Sequence of chain 2.E:
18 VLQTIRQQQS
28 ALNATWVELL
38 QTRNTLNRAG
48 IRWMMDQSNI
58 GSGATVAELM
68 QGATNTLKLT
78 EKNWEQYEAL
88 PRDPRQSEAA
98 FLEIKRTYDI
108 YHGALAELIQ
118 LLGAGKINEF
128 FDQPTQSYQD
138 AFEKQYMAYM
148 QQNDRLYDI

Sequence of chain 1.E:
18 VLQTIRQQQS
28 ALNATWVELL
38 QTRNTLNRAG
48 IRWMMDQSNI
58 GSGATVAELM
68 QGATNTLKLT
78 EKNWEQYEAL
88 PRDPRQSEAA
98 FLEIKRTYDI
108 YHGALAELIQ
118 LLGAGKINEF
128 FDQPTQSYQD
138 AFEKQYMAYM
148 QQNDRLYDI

Binding-site contacts:
Ligand atom OG contacts residue ASN44 of chain 2.E at 2.7 Å (h-bond).
Ligand atom OG contacts residue PHE127 of chain 2.E at 3.5 Å.
Ligand atom O contacts residue ARG45 of chain 1.E at 4.4 Å.
Ligand atom OXT contacts residue GLN130 of chain 2.E at 3.7 Å.
Ligand atom CB contacts residue ASN44 of chain 2.E at 3.7 Å.
Ligand atom OXT contacts residue ARG40 of chain 2.E at 3.1 Å (salt-bridge).
Ligand atom N contacts residue PHE127 of chain 2.E at 3.4 Å (h-bond).
Ligand atom C contacts residue THR132 of chain 2.E at 3.1 Å.
Ligand atom O contacts residue THR132 of chain 2.E at 3.5 Å (h-bond).
Ligand atom O contacts residue ARG40 of chain 2.E at 3.3 Å (salt-bridge).
Ligand atom OXT contacts residue GLN133 of chain 2.E at 4.3 Å.
Ligand atom CA contacts residue PHE127 of chain 2.E at 3.3 Å (hydrophobic).
Ligand atom CA contacts residue PHE128 of chain 2.E at 3.6 Å (hydrophobic).
Ligand atom OXT contacts residue ARG45 of chain 1.E at 3.4 Å (salt-bridge).
Ligand atom CB contacts residue THR132 of chain 2.E at 4.3 Å.
Ligand atom C contacts residue ASN44 of chain 2.E at 4.4 Å.
Ligand atom CB contacts residue LEU115 of chain 2.E at 4.1 Å (hydrophobic).
Ligand atom O contacts residue ASN44 of chain 2.E at 3.4 Å (h-bond).
Ligand atom N contacts residue GLN130 of chain 2.E at 3.1 Å (h-bond).
Ligand atom C contacts residue ARG40 of chain 2.E at 3.9 Å.
Ligand atom CA contacts residue GLN130 of chain 2.E at 3.5 Å.
Ligand atom O contacts residue LEU115 of chain 2.E at 4.1 Å.
Ligand atom CA contacts residue LEU115 of chain 2.E at 4.4 Å (hydrophobic).
Ligand atom N contacts residue PHE128 of chain 2.E at 2.2 Å (h-bond).
Ligand atom C contacts residue GLN130 of chain 2.E at 4.0 Å.
Ligand atom CB contacts residue PHE127 of chain 2.E at 2.9 Å (hydrophobic).
Ligand atom N contacts residue ASP129 of chain 2.E at 3.9 Å.
Ligand atom OXT contacts residue THR132 of chain 2.E at 3.4 Å (h-bond).
Ligand atom CA contacts residue THR132 of chain 2.E at 3.3 Å.
Ligand atom CB contacts residue PHE128 of chain 2.E at 3.8 Å (hydrophobic).
Ligand atom OG contacts residue PHE128 of chain 2.E at 3.8 Å.
Ligand atom N contacts residue THR132 of chain 2.E at 4.2 Å.
Ligand atom C contacts residue ARG45 of chain 1.E at 4.1 Å.

A small-molecule ligand and the protein it binds are described below.
Small molecule (SMILES): N[C@@H](CO)C(=O)O